The small molecule below binds the protein below.
Small molecule (SMILES): CC(=O)N[C@H]1[C@H](O[C@H]2[C@H](O)[C@@H](NC(C)=O)CO[C@@H]2CO)O[C@H](CO)[C@@H](O[C@@H]2O[C@H](CO)[C@@H](O)[C@H](O[C@H]3O[C@H](CO)[C@@H](O)[C@H](O)[C@@H]3O)[C@@H]2O)[C@@H]1O

Binding-site contacts:
Ligand atom C5 contacts residue ASN232 of chain 1.E at 3.7 Å.
Ligand atom O3 contacts residue VAL414 of chain 1.E at 4.4 Å.
Ligand atom C5 contacts residue VAL414 of chain 1.E at 3.6 Å (hydrophobic).
Ligand atom C3 contacts residue ASN232 of chain 1.E at 3.8 Å.
Ligand atom O6 contacts residue GLY348 of chain 1.E at 3.5 Å (h-bond).
Ligand atom C6 contacts residue GLU181 of chain 1.E at 4.1 Å.
Ligand atom C5 contacts residue NAG1 of chain 1.TA at 3.8 Å.
Ligand atom O6 contacts residue GLY348 of chain 1.E at 4.3 Å.
Ligand atom N2 contacts residue SER415 of chain 1.E at 3.6 Å.
Ligand atom C8 contacts residue ASN346 of chain 1.E at 3.8 Å.
Ligand atom C7 contacts residue VAL224 of chain 1.E at 4.5 Å (hydrophobic).
Ligand atom O6 contacts residue GLU181 of chain 1.E at 4.4 Å.
Ligand atom C1 contacts residue NAG1 of chain 1.TA at 4.0 Å.
Ligand atom O7 contacts residue PRO182 of chain 1.E at 4.0 Å.
Ligand atom C2 contacts residue SER415 of chain 1.E at 4.1 Å.
Ligand atom C4 contacts residue VAL414 of chain 1.E at 3.7 Å (hydrophobic).
Ligand atom O6 contacts residue SER179 of chain 1.E at 4.0 Å.
Ligand atom C7 contacts residue ASN346 of chain 1.E at 4.0 Å.
Ligand atom C1 contacts residue SER415 of chain 1.E at 4.0 Å.
Ligand atom N2 contacts residue ASN232 of chain 1.E at 2.9 Å (h-bond).
Ligand atom C3 contacts residue SER415 of chain 1.E at 4.1 Å.
Ligand atom C1 contacts residue GLU181 of chain 1.E at 4.5 Å.
Ligand atom O6 contacts residue CYS347 of chain 1.E at 4.3 Å.
Ligand atom C8 contacts residue LEU231 of chain 1.E at 3.6 Å (hydrophobic).
Ligand atom O4 contacts residue GLU181 of chain 1.E at 4.3 Å.
Ligand atom O5 contacts residue GLU181 of chain 1.E at 4.4 Å.
Ligand atom O4 contacts residue VAL414 of chain 1.E at 3.3 Å (h-bond).
Ligand atom O5 contacts residue ASN232 of chain 1.E at 2.4 Å (h-bond).
Ligand atom C3 contacts residue VAL414 of chain 1.E at 3.5 Å (hydrophobic).
Ligand atom C4 contacts residue GLU181 of chain 1.E at 4.4 Å.
Ligand atom O7 contacts residue ASN346 of chain 1.E at 3.6 Å (h-bond).
Ligand atom C6 contacts residue NAG1 of chain 1.TA at 3.9 Å.
Ligand atom C2 contacts residue ASN232 of chain 1.E at 2.5 Å.
Ligand atom C5 contacts residue GLU181 of chain 1.E at 3.6 Å.
Ligand atom C4 contacts residue ASN232 of chain 1.E at 4.2 Å.
Ligand atom O5 contacts residue NAG1 of chain 1.TA at 3.5 Å.
Ligand atom C1 contacts residue ASN232 of chain 1.E at 1.4 Å.
Ligand atom C8 contacts residue VAL224 of chain 1.E at 3.9 Å (hydrophobic).
Ligand atom C7 contacts residue ASN232 of chain 1.E at 3.9 Å.
Ligand atom C6 contacts residue GLY348 of chain 1.E at 4.2 Å.

Sequence of chain 1.E:
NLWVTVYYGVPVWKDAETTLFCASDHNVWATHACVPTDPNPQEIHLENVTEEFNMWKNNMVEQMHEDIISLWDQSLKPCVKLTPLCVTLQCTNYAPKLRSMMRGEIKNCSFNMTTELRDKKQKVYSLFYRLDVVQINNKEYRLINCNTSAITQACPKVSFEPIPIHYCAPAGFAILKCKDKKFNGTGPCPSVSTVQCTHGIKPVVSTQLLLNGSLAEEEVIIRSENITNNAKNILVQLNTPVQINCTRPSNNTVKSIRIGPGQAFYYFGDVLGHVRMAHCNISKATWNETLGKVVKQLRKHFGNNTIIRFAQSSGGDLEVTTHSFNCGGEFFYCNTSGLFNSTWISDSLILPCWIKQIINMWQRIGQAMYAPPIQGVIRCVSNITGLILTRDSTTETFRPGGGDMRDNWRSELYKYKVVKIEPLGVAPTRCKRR